Sequence of chain 1.A:
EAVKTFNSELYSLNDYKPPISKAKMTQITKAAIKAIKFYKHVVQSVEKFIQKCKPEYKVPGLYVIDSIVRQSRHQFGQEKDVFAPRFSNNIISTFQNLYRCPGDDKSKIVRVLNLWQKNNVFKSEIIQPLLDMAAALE

Binding-site contacts:
Ligand atom CD1 contacts residue LYS23 of chain 1.A at 3.8 Å.
Ligand atom OG contacts residue SO41 of chain 1.G at 3.7 Å.
Ligand atom CG contacts residue HIS75 of chain 1.A at 3.8 Å.
Ligand atom CZ contacts residue SER68 of chain 1.A at 2.7 Å.
Ligand atom CG contacts residue LEU116 of chain 1.A at 3.8 Å (hydrophobic).
Ligand atom O contacts residue ARG71 of chain 1.A at 2.9 Å (salt-bridge).
Ligand atom N contacts residue ILE21 of chain 1.A at 3.0 Å (h-bond).
Ligand atom O contacts residue SER22 of chain 1.A at 3.6 Å.
Ligand atom CZ contacts residue ASP67 of chain 1.A at 3.6 Å.
Ligand atom CD1 contacts residue SER68 of chain 1.A at 3.7 Å.
Ligand atom CD2 contacts residue TYR64 of chain 1.A at 3.5 Å (hydrophobic).
Ligand atom O contacts residue SO41 of chain 1.J at 3.4 Å (h-bond).
Ligand atom O contacts residue LYS23 of chain 1.A at 2.7 Å (salt-bridge).
Ligand atom CE1 contacts residue SER68 of chain 1.A at 2.8 Å.
Ligand atom OH contacts residue SER68 of chain 1.A at 2.8 Å (h-bond).
Ligand atom CD1 contacts residue MET26 of chain 1.A at 3.5 Å (hydrophobic).
Ligand atom CE2 contacts residue TYR64 of chain 1.A at 3.8 Å (hydrophobic).
Ligand atom CE2 contacts residue ASP67 of chain 1.A at 3.7 Å.
Ligand atom CA contacts residue ARG71 of chain 1.A at 3.8 Å.
Ligand atom CB contacts residue PRO20 of chain 1.A at 3.7 Å (hydrophobic).
Ligand atom OH contacts residue ASP67 of chain 1.A at 2.7 Å (salt-bridge).
Ligand atom O contacts residue LYS23 of chain 1.A at 3.8 Å.
Ligand atom O contacts residue ARG71 of chain 1.A at 3.4 Å.
Ligand atom CA contacts residue ILE21 of chain 1.A at 3.5 Å (hydrophobic).
Ligand atom CB contacts residue SO41 of chain 1.J at 3.8 Å.
Ligand atom CG contacts residue ARG71 of chain 1.A at 3.6 Å.
Ligand atom C contacts residue ILE21 of chain 1.A at 3.8 Å (hydrophobic).
Ligand atom CB contacts residue ASP67 of chain 1.A at 3.4 Å.
Ligand atom CG contacts residue MET26 of chain 1.A at 3.8 Å (hydrophobic).
Ligand atom O1P contacts residue SO41 of chain 1.G at 2.9 Å (h-bond).
Ligand atom C contacts residue ARG71 of chain 1.A at 3.3 Å.
Ligand atom CB contacts residue GLN72 of chain 1.A at 3.4 Å.
Ligand atom CA contacts residue ASP67 of chain 1.A at 3.3 Å.
Ligand atom CE1 contacts residue LYS23 of chain 1.A at 3.8 Å.
Ligand atom CE2 contacts residue SER68 of chain 1.A at 3.5 Å.
Ligand atom C contacts residue ARG71 of chain 1.A at 3.7 Å.
Ligand atom O contacts residue LEU116 of chain 1.A at 3.5 Å.
Ligand atom OG1 contacts residue LYS23 of chain 1.A at 3.5 Å (salt-bridge).
Ligand atom N contacts residue ARG71 of chain 1.A at 3.4 Å (salt-bridge).
Ligand atom O contacts residue SO41 of chain 1.G at 3.3 Å (h-bond).

This small molecule binds to this protein.
Small molecule (SMILES): C[C@@H](O)[C@H](NC(=O)[C@@H]1CCCN1C(=O)[C@H](COP(=O)(O)O)NC(=O)[C@H](Cc1ccc(O)cc1)NC(=O)[C@H](COP(=O)(O)O)NC(=O)[C@@H]1CCCN1)C(=O)N[C@@H](CO)C(=O)N1CCC[C@H]1C=O